Sequence of chain 1.B:
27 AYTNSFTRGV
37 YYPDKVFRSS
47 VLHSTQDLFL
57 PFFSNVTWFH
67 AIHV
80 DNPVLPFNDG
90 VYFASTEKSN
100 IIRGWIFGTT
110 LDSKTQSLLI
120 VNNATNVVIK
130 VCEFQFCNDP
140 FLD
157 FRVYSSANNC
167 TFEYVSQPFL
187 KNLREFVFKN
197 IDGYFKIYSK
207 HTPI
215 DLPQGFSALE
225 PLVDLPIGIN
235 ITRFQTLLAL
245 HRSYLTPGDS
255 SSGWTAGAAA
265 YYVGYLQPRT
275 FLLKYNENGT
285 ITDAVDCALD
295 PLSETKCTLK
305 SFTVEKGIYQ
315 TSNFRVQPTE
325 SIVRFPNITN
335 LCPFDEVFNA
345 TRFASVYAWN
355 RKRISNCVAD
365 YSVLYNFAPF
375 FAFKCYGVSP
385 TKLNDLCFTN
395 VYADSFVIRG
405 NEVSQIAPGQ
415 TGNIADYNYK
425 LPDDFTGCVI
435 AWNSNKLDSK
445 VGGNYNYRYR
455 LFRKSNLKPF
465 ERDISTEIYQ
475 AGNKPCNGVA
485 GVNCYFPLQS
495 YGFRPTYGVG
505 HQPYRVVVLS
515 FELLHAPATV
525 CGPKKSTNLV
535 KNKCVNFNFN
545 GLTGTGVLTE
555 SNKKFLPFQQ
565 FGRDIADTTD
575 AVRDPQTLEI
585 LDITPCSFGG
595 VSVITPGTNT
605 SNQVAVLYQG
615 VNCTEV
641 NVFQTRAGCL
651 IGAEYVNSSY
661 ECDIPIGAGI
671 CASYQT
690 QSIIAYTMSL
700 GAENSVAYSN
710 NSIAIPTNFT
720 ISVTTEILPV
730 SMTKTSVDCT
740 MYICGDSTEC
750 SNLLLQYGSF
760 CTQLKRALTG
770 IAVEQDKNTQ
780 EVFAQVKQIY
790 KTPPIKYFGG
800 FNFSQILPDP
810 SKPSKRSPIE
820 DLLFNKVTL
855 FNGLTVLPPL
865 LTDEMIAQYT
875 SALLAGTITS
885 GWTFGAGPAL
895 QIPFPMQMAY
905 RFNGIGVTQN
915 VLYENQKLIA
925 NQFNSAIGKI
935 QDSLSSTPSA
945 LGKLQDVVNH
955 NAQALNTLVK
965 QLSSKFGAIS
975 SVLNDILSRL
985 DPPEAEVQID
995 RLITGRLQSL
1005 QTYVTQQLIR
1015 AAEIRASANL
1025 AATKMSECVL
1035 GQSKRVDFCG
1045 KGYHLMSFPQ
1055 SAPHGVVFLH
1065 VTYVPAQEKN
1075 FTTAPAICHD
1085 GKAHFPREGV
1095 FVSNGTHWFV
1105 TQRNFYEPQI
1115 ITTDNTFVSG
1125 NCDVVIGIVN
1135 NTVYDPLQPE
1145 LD

Binding-site contacts:
Ligand atom C8 contacts residue ASN1074 of chain 1.B at 4.2 Å.
Ligand atom C1 contacts residue ALA706 of chain 1.B at 4.5 Å (hydrophobic).
Ligand atom N2 contacts residue ASN1074 of chain 1.B at 3.4 Å (h-bond).
Ligand atom C7 contacts residue ASN1074 of chain 1.B at 3.8 Å.
Ligand atom C1 contacts residue ASN1074 of chain 1.B at 3.0 Å.
Ligand atom C1 contacts residue GLN895 of chain 1.A at 4.5 Å.
Ligand atom O5 contacts residue ASN1074 of chain 1.B at 3.7 Å.
Ligand atom C5 contacts residue ALA706 of chain 1.B at 4.5 Å (hydrophobic).
Ligand atom C8 contacts residue GLU1072 of chain 1.B at 4.2 Å.
Ligand atom C2 contacts residue ASN1074 of chain 1.B at 3.1 Å.
Ligand atom O7 contacts residue ASN1074 of chain 1.B at 4.0 Å.

Sequence of chain 1.A:
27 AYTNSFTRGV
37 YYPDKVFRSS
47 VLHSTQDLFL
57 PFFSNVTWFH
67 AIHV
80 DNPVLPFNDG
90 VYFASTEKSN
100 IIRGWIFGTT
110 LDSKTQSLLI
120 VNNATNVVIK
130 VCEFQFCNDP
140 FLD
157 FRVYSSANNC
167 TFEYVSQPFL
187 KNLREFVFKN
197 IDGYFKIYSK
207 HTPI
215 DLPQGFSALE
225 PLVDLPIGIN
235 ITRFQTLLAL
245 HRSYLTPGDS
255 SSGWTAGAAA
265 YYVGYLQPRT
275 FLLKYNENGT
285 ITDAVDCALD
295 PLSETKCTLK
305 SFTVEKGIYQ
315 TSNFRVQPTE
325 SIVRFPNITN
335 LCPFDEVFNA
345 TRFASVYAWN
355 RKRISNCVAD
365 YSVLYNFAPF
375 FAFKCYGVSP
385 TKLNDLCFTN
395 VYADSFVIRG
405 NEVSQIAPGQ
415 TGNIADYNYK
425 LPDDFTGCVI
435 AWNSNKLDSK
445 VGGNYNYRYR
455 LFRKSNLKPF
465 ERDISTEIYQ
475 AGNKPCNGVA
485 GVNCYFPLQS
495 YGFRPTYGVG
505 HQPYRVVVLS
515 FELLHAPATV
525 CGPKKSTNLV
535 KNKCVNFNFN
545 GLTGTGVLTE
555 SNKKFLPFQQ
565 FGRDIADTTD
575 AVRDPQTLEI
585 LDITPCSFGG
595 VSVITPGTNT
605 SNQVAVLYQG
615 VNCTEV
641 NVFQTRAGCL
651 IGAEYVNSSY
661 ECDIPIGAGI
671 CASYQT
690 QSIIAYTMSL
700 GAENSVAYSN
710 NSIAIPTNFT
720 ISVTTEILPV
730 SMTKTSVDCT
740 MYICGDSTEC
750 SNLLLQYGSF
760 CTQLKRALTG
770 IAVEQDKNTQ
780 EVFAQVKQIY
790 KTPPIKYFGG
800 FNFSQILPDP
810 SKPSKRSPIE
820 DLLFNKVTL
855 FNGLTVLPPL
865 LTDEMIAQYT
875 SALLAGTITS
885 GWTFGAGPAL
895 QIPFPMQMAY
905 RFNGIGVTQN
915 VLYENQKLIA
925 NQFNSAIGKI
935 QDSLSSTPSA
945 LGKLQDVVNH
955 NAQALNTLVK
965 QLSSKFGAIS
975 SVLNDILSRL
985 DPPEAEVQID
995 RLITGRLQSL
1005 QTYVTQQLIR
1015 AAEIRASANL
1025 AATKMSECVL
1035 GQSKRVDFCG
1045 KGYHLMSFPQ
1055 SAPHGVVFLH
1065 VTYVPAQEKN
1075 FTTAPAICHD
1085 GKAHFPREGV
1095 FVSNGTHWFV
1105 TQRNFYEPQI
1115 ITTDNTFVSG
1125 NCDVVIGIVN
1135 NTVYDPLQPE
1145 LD

The protein below binds the small molecule below.
Small molecule (SMILES): CC(=O)N[C@@H]1[C@@H](O)[C@H](O)[C@@H](CO)O[C@H]1O